A small-molecule ligand and the protein it binds are described below.
Small molecule (SMILES): CCOC(=O)[C@@H](C)c1cccc(C(=O)c2ccccc2)c1

Sequence of chain 3.B:
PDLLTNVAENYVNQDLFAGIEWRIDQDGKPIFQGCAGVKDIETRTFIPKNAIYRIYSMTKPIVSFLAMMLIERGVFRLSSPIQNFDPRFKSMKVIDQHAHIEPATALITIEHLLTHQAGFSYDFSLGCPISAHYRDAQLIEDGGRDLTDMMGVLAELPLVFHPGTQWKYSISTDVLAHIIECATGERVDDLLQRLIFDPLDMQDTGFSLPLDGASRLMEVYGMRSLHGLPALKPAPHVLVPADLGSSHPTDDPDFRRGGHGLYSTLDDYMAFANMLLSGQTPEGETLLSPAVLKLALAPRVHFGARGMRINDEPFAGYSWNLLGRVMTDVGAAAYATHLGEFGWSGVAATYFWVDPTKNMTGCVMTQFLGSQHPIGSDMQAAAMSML

Binding-site contacts:
Ligand atom CAB contacts residue GLY272 of chain 3.B at 4.0 Å.
Ligand atom OAC contacts residue SER70 of chain 3.B at 3.5 Å (h-bond).
Ligand atom CAB contacts residue HIS273 of chain 3.B at 3.3 Å.
Ligand atom CAA contacts residue GOL1 of chain 3.E at 2.7 Å.
Ligand atom OAO contacts residue VAL360 of chain 3.B at 3.2 Å.
Ligand atom CAT contacts residue PHE137 of chain 3.B at 3.7 Å (hydrophobic).
Ligand atom CAH contacts residue HIS273 of chain 3.B at 4.0 Å.
Ligand atom CAN contacts residue GOL1 of chain 3.E at 3.5 Å.
Ligand atom CAN contacts residue VAL360 of chain 3.B at 3.7 Å (hydrophobic).
Ligand atom CAL contacts residue ILE153 of chain 3.B at 3.6 Å (hydrophobic).
Ligand atom CAH contacts residue ILE153 of chain 3.B at 3.3 Å (hydrophobic).
Ligand atom CAA contacts residue SER70 of chain 3.B at 2.9 Å.
Ligand atom CAK contacts residue TYR69 of chain 3.B at 3.6 Å (hydrophobic).
Ligand atom CAI contacts residue PHE137 of chain 3.B at 3.8 Å (hydrophobic).
Ligand atom CAP contacts residue PHE137 of chain 3.B at 3.6 Å (hydrophobic).
Ligand atom CAA contacts residue GLY359 of chain 3.B at 3.5 Å.
Ligand atom CAH contacts residue TYR69 of chain 3.B at 3.6 Å (hydrophobic).
Ligand atom CAL contacts residue TYR69 of chain 3.B at 4.1 Å (hydrophobic).
Ligand atom CAP contacts residue GOL1 of chain 3.E at 4.0 Å.
Ligand atom CAS contacts residue TYR69 of chain 3.B at 4.1 Å (hydrophobic).
Ligand atom CAB contacts residue TYR135 of chain 3.B at 3.2 Å (hydrophobic).
Ligand atom OAO contacts residue SER70 of chain 3.B at 3.8 Å.
Ligand atom CAU contacts residue PHE137 of chain 3.B at 3.3 Å (hydrophobic).
Ligand atom CAU contacts residue TYR135 of chain 3.B at 3.9 Å (hydrophobic).
Ligand atom OAO contacts residue TYR69 of chain 3.B at 3.8 Å.
Ligand atom CAN contacts residue SER70 of chain 3.B at 2.7 Å.
Ligand atom CAL contacts residue HIS273 of chain 3.B at 3.8 Å.
Ligand atom CAN contacts residue TYR69 of chain 3.B at 3.3 Å (hydrophobic).
Ligand atom OAO contacts residue GOL1 of chain 3.E at 4.1 Å.
Ligand atom CAP contacts residue SER70 of chain 3.B at 3.8 Å.
Ligand atom CAM contacts residue VAL360 of chain 3.B at 4.1 Å (hydrophobic).
Ligand atom CAF contacts residue PHE137 of chain 3.B at 3.9 Å (hydrophobic).
Ligand atom CAA contacts residue TYR69 of chain 3.B at 3.6 Å (hydrophobic).
Ligand atom OAC contacts residue GOL1 of chain 3.E at 3.2 Å (h-bond).
Ligand atom CAM contacts residue PHE137 of chain 3.B at 3.8 Å (hydrophobic).
Ligand atom OAC contacts residue TYR135 of chain 3.B at 4.1 Å.
Ligand atom OAD contacts residue ARG237 of chain 3.B at 3.3 Å.
Ligand atom CAK contacts residue ILE153 of chain 3.B at 3.9 Å (hydrophobic).
Ligand atom OAC contacts residue PHE137 of chain 3.B at 3.1 Å.
Ligand atom CAA contacts residue VAL360 of chain 3.B at 2.8 Å (hydrophobic).